Sequence of chain 20.A:
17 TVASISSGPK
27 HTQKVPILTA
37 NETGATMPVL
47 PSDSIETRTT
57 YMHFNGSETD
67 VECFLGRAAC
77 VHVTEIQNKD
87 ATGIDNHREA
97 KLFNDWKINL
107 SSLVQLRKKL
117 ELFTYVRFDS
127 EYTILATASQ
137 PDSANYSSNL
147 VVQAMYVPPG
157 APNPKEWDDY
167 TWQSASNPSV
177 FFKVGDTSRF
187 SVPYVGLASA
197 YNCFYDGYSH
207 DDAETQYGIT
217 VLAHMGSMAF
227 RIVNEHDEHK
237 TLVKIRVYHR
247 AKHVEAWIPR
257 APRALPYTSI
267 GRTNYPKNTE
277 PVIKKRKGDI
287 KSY

Binding-site contacts:
Ligand atom C4B contacts residue TYR152 of chain 20.A at 3.8 Å (hydrophobic).
Ligand atom C4B contacts residue PHE186 of chain 20.A at 3.6 Å (hydrophobic).
Ligand atom C5A contacts residue ALA150 of chain 20.A at 4.0 Å (hydrophobic).
Ligand atom C2A contacts residue PHE186 of chain 20.A at 3.3 Å (hydrophobic).
Ligand atom C2A contacts residue TYR152 of chain 20.A at 3.6 Å (hydrophobic).
Ligand atom C6B contacts residue ILE104 of chain 20.A at 3.6 Å (hydrophobic).
Ligand atom N3A contacts residue TYR152 of chain 20.A at 3.5 Å.
Ligand atom C2C contacts residue MET221 of chain 20.A at 4.0 Å (hydrophobic).
Ligand atom C4C contacts residue VAL191 of chain 20.A at 3.0 Å (hydrophobic).
Ligand atom C5B contacts residue MET224 of chain 20.A at 3.8 Å (hydrophobic).
Ligand atom C4A contacts residue PRO174 of chain 20.A at 3.1 Å (hydrophobic).
Ligand atom N3A contacts residue PHE186 of chain 20.A at 4.0 Å.
Ligand atom N3A contacts residue PRO174 of chain 20.A at 3.7 Å.
Ligand atom C5C contacts residue VAL191 of chain 20.A at 3.8 Å (hydrophobic).
Ligand atom C5B contacts residue PHE186 of chain 20.A at 3.9 Å (hydrophobic).
Ligand atom C4 contacts residue LEU106 of chain 20.A at 3.5 Å (hydrophobic).
Ligand atom C5A contacts residue VAL176 of chain 20.A at 3.6 Å (hydrophobic).
Ligand atom C4C contacts residue VAL188 of chain 20.A at 3.7 Å (hydrophobic).
Ligand atom C1B contacts residue VAL188 of chain 20.A at 3.8 Å (hydrophobic).
Ligand atom C1B contacts residue TYR128 of chain 20.A at 3.6 Å (hydrophobic).
Ligand atom C2B contacts residue VAL188 of chain 20.A at 3.5 Å (hydrophobic).
Ligand atom C5B contacts residue TYR128 of chain 20.A at 4.0 Å (hydrophobic).
Ligand atom O1B contacts residue ILE104 of chain 20.A at 3.9 Å.
Ligand atom C1C contacts residue MET221 of chain 20.A at 4.0 Å (hydrophobic).
Ligand atom C3B contacts residue TYR152 of chain 20.A at 3.7 Å (hydrophobic).
Ligand atom C1B contacts residue ILE104 of chain 20.A at 4.0 Å (hydrophobic).
Ligand atom O1 contacts residue MET221 of chain 20.A at 2.5 Å (h-bond).
Ligand atom C5 contacts residue MET221 of chain 20.A at 3.6 Å (hydrophobic).
Ligand atom C5A contacts residue PHE186 of chain 20.A at 3.5 Å (hydrophobic).
Ligand atom C1C contacts residue TYR128 of chain 20.A at 3.9 Å (hydrophobic).
Ligand atom C6B contacts residue TYR128 of chain 20.A at 3.3 Å (hydrophobic).
Ligand atom O1A contacts residue PHE186 of chain 20.A at 3.0 Å.
Ligand atom N2 contacts residue MET221 of chain 20.A at 3.4 Å (h-bond).
Ligand atom C3C contacts residue TYR128 of chain 20.A at 3.4 Å (hydrophobic).
Ligand atom C5C contacts residue VAL188 of chain 20.A at 4.1 Å (hydrophobic).
Ligand atom C3B contacts residue VAL188 of chain 20.A at 3.8 Å (hydrophobic).
Ligand atom C1C contacts residue LEU106 of chain 20.A at 4.0 Å (hydrophobic).
Ligand atom N3A contacts residue ALA24 of chain 20.C at 3.8 Å.
Ligand atom C2C contacts residue TYR197 of chain 20.A at 3.7 Å (hydrophobic).
Ligand atom O1B contacts residue TYR128 of chain 20.A at 3.4 Å (h-bond).

The protein below binds the small molecule below.
Small molecule (SMILES): Cc1cc(CCCCCOc2ccc(C3=NCCO3)cc2)on1

Sequence of chain 20.C:
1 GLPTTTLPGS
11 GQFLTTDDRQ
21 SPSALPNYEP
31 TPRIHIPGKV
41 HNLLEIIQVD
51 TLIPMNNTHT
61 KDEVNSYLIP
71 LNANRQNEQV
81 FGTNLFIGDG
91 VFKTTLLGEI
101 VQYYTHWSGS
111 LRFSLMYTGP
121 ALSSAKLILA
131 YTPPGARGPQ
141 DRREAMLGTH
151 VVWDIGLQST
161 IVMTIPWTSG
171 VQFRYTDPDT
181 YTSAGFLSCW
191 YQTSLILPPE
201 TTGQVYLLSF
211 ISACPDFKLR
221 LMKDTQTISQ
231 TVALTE